Sequence of chain 1.A:
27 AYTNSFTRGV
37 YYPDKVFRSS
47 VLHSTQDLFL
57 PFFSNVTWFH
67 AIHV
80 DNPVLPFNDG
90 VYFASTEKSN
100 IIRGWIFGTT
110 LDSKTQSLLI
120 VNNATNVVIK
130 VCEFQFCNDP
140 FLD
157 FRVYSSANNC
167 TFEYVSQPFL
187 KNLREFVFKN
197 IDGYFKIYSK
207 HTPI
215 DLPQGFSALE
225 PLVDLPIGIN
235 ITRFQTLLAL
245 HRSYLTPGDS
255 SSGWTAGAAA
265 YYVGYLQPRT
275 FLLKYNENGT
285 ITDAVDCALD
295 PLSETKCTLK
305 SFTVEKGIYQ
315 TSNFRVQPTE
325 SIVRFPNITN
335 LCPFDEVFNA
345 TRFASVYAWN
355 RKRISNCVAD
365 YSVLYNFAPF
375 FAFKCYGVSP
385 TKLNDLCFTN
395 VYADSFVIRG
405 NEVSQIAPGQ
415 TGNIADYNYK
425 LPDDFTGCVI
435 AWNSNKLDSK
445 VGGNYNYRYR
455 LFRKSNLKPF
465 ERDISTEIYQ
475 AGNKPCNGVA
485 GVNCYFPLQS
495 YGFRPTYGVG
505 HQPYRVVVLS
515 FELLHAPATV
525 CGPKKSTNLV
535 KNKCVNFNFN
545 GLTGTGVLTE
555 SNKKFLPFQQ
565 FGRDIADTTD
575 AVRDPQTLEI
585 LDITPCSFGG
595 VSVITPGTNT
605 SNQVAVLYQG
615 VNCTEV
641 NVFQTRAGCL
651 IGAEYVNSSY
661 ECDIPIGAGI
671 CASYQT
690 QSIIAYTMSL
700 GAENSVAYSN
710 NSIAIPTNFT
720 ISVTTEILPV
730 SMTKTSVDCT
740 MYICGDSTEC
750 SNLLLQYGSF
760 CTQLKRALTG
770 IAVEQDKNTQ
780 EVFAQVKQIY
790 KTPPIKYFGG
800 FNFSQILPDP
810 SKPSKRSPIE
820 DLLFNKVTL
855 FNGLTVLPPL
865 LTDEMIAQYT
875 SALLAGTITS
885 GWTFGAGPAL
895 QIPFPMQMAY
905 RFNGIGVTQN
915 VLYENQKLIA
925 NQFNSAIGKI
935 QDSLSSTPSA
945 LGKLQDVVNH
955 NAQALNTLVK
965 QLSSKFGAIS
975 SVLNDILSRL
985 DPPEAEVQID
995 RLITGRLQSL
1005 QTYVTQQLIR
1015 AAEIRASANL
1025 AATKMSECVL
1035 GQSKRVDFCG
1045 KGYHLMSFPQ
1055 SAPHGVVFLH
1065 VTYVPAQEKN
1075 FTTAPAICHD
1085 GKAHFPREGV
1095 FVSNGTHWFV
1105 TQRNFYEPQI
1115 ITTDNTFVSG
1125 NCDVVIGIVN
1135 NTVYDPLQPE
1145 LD

This small molecule binds to this protein.
Small molecule (SMILES): CC(=O)N[C@@H]1[C@@H](O)[C@H](O)[C@@H](CO)O[C@H]1O

Binding-site contacts:
Ligand atom C2 contacts residue GLU281 of chain 1.A at 3.6 Å.
Ligand atom O5 contacts residue ASN282 of chain 1.A at 3.9 Å.
Ligand atom N2 contacts residue ASN282 of chain 1.A at 3.5 Å (h-bond).
Ligand atom C3 contacts residue GLU281 of chain 1.A at 3.5 Å.
Ligand atom C2 contacts residue ASN282 of chain 1.A at 3.5 Å.
Ligand atom O4 contacts residue ASN282 of chain 1.A at 4.3 Å.
Ligand atom N2 contacts residue GLU281 of chain 1.A at 2.6 Å (salt-bridge).
Ligand atom O3 contacts residue ASN282 of chain 1.A at 4.3 Å.
Ligand atom C1 contacts residue GLU281 of chain 1.A at 4.4 Å.
Ligand atom C5 contacts residue ASN282 of chain 1.A at 3.6 Å.
Ligand atom C3 contacts residue ASN282 of chain 1.A at 3.2 Å.
Ligand atom C8 contacts residue GLU281 of chain 1.A at 3.2 Å.
Ligand atom C1 contacts residue ASN282 of chain 1.A at 3.2 Å.
Ligand atom O3 contacts residue GLU281 of chain 1.A at 3.6 Å (salt-bridge).
Ligand atom C4 contacts residue ASN282 of chain 1.A at 3.9 Å.
Ligand atom C8 contacts residue ASN280 of chain 1.A at 4.1 Å.
Ligand atom C7 contacts residue GLU281 of chain 1.A at 3.4 Å.